This small molecule binds to this protein.
Small molecule (SMILES): CC(=O)N[C@H]1[C@H](O[C@H]2[C@H](O)[C@@H](NC(C)=O)CO[C@@H]2CO)O[C@H](CO)[C@@H](O)[C@@H]1O

Sequence of chain 1.A:
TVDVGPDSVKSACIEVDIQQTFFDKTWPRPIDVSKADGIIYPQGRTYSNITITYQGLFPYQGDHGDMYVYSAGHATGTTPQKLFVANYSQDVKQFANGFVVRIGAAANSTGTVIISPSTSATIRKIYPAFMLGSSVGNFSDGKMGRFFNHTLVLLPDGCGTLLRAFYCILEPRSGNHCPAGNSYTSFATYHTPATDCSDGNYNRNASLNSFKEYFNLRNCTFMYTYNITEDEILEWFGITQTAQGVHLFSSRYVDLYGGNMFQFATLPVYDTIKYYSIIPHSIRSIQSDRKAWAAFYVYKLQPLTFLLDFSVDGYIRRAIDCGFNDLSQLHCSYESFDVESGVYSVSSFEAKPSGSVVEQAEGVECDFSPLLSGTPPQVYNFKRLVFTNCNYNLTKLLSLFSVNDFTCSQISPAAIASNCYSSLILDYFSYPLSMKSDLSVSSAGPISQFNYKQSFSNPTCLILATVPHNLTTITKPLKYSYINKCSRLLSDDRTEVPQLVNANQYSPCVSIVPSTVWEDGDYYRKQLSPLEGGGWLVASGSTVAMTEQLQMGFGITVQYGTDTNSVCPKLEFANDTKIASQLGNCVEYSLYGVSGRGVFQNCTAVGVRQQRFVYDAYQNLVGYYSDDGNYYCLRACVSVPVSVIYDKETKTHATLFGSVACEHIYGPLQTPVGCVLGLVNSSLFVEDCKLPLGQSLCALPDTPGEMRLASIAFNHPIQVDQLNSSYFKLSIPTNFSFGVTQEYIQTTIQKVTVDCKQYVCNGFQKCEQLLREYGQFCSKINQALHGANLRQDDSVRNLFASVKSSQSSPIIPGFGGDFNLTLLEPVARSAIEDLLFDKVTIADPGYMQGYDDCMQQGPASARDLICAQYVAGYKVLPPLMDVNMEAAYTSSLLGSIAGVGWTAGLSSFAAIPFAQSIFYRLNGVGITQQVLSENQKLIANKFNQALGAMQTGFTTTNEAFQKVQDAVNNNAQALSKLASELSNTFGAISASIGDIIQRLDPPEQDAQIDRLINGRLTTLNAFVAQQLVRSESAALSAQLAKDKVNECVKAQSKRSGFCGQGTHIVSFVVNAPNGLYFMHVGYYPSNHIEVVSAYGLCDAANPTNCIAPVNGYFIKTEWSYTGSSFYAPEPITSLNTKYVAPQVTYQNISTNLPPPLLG

Binding-site contacts:
Ligand atom C7 contacts residue ASN250 of chain 1.A at 3.4 Å.
Ligand atom C3 contacts residue ASN250 of chain 1.A at 3.8 Å.
Ligand atom C2 contacts residue ASN250 of chain 1.A at 2.5 Å.
Ligand atom N2 contacts residue ASN250 of chain 1.A at 3.0 Å (h-bond).
Ligand atom C8 contacts residue ASN250 of chain 1.A at 3.8 Å.
Ligand atom O7 contacts residue ASN250 of chain 1.A at 3.5 Å (h-bond).
Ligand atom C8 contacts residue ILE200 of chain 1.A at 3.6 Å (hydrophobic).
Ligand atom C5 contacts residue ASN250 of chain 1.A at 3.7 Å.
Ligand atom C4 contacts residue ASN250 of chain 1.A at 4.3 Å.
Ligand atom C7 contacts residue ILE200 of chain 1.A at 4.4 Å (hydrophobic).
Ligand atom C1 contacts residue ASN250 of chain 1.A at 1.4 Å.
Ligand atom O5 contacts residue ASN250 of chain 1.A at 2.3 Å (h-bond).